Binding-site contacts:
Ligand atom O7 contacts residue LEU187 of chain 1.C at 4.2 Å.
Ligand atom C8 contacts residue TRP144 of chain 1.C at 4.1 Å (hydrophobic).
Ligand atom O4 contacts residue GLN219 of chain 1.C at 2.7 Å (h-bond).
Ligand atom O1A contacts residue LYS128 of chain 1.C at 2.8 Å (salt-bridge).
Ligand atom O8 contacts residue TRP144 of chain 1.C at 3.3 Å.
Ligand atom C1 contacts residue LYS128 of chain 1.C at 3.9 Å.
Ligand atom C9 contacts residue HIS176 of chain 1.C at 3.8 Å.
Ligand atom C9 contacts residue GLU183 of chain 1.C at 3.4 Å.
Ligand atom C2 contacts residue GLN219 of chain 1.C at 3.6 Å.
Ligand atom C1 contacts residue THR127 of chain 1.C at 3.1 Å.
Ligand atom O1B contacts residue TYR88 of chain 1.C at 3.6 Å.
Ligand atom C7 contacts residue TRP144 of chain 1.C at 4.0 Å (hydrophobic).
Ligand atom C1 contacts residue GLN219 of chain 1.C at 3.2 Å.
Ligand atom O9 contacts residue HIS176 of chain 1.C at 3.6 Å.
Ligand atom O1A contacts residue THR127 of chain 1.C at 2.8 Å (h-bond).
Ligand atom O4 contacts residue THR126 of chain 1.C at 3.2 Å (h-bond).
Ligand atom C3 contacts residue GLN219 of chain 1.C at 3.8 Å.
Ligand atom C11 contacts residue GLY125 of chain 1.C at 3.9 Å.
Ligand atom C8 contacts residue TYR88 of chain 1.C at 3.9 Å (hydrophobic).
Ligand atom O1B contacts residue THR127 of chain 1.C at 2.7 Å (h-bond).
Ligand atom C6 contacts residue GLU183 of chain 1.C at 4.2 Å.
Ligand atom O1A contacts residue GLN219 of chain 1.C at 3.9 Å.
Ligand atom O3 contacts residue GLN219 of chain 1.C at 3.0 Å (h-bond).
Ligand atom C4 contacts residue GLN219 of chain 1.C at 3.7 Å.
Ligand atom C5 contacts residue THR126 of chain 1.C at 3.8 Å.
Ligand atom O1B contacts residue GLN219 of chain 1.C at 3.0 Å.
Ligand atom O1A contacts residue ALA129 of chain 1.C at 4.2 Å.
Ligand atom O9 contacts residue TYR88 of chain 1.C at 3.6 Å (h-bond).
Ligand atom N5 contacts residue THR126 of chain 1.C at 3.1 Å (h-bond).
Ligand atom O9 contacts residue GLU183 of chain 1.C at 2.7 Å (salt-bridge).
Ligand atom C4 contacts residue THR126 of chain 1.C at 3.3 Å.
Ligand atom O6 contacts residue GLN219 of chain 1.C at 3.9 Å.
Ligand atom O10 contacts residue LEU187 of chain 1.C at 3.8 Å.
Ligand atom C9 contacts residue TYR88 of chain 1.C at 4.1 Å (hydrophobic).
Ligand atom C10 contacts residue THR126 of chain 1.C at 3.7 Å.
Ligand atom C4 contacts residue THR127 of chain 1.C at 4.2 Å.
Ligand atom C11 contacts residue THR126 of chain 1.C at 3.4 Å.
Ligand atom O8 contacts residue GLN219 of chain 1.C at 3.1 Å (h-bond).
Ligand atom O8 contacts residue TYR88 of chain 1.C at 2.7 Å (h-bond).
Ligand atom C8 contacts residue GLN219 of chain 1.C at 3.8 Å.

This small molecule binds to this protein.
Small molecule (SMILES): CC(=O)N[C@@H]1[C@@H](O)[C@H](O[C@H]2O[C@H](CO)[C@H](O)[C@H](O[C@]3(C(=O)O)C[C@H](O)[C@@H](NC(C)=O)[C@H]([C@H](O)[C@H](O)CO)O3)[C@H]2O)[C@@H](COS(=O)(=O)O)O[C@H]1O

Sequence of chain 1.C:
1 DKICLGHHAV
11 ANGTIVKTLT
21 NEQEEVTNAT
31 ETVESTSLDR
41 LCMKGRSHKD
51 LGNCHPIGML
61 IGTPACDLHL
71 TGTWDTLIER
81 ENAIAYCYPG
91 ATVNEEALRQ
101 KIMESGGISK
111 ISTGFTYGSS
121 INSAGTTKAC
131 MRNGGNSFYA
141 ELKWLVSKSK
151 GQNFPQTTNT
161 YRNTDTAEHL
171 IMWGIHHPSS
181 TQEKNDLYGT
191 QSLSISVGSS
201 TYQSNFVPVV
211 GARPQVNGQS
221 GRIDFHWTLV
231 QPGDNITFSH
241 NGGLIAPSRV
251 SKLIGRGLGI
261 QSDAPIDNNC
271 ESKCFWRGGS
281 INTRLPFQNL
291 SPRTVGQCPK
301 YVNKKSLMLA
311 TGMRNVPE